Binding-site contacts:
Ligand atom C6 contacts residue PHE143 of chain 1.A at 3.2 Å (hydrophobic).
Ligand atom C6 contacts residue THR144 of chain 1.A at 3.9 Å.
Ligand atom N2 contacts residue PHE407 of chain 1.A at 4.4 Å.
Ligand atom C5 contacts residue THR144 of chain 1.A at 3.9 Å.
Ligand atom C1 contacts residue ASN425 of chain 1.A at 1.4 Å.
Ligand atom O6 contacts residue LEU429 of chain 1.A at 4.2 Å.
Ligand atom C1 contacts residue THR144 of chain 1.A at 3.8 Å.
Ligand atom C8 contacts residue TYR432 of chain 1.A at 3.2 Å (hydrophobic).
Ligand atom C5 contacts residue PHE143 of chain 1.A at 4.0 Å (hydrophobic).
Ligand atom C5 contacts residue ASN425 of chain 1.A at 3.6 Å.
Ligand atom C6 contacts residue LYS428 of chain 1.A at 4.4 Å.
Ligand atom N2 contacts residue ASN425 of chain 1.A at 2.9 Å (h-bond).
Ligand atom C8 contacts residue GLU411 of chain 1.A at 3.3 Å.
Ligand atom C3 contacts residue ASN425 of chain 1.A at 3.7 Å.
Ligand atom O6 contacts residue LYS428 of chain 1.A at 3.8 Å.
Ligand atom O4 contacts residue THR144 of chain 1.A at 4.5 Å.
Ligand atom C2 contacts residue ASN425 of chain 1.A at 2.4 Å.
Ligand atom C7 contacts residue LYS428 of chain 1.A at 4.4 Å.
Ligand atom O5 contacts residue THR144 of chain 1.A at 3.7 Å.
Ligand atom C4 contacts residue THR144 of chain 1.A at 3.9 Å.
Ligand atom O4 contacts residue ARG189 of chain 1.A at 3.8 Å.
Ligand atom C4 contacts residue ASN425 of chain 1.A at 4.1 Å.
Ligand atom C8 contacts residue PHE407 of chain 1.A at 4.5 Å (hydrophobic).
Ligand atom O5 contacts residue ASN425 of chain 1.A at 2.3 Å (h-bond).
Ligand atom O7 contacts residue ASN425 of chain 1.A at 3.1 Å (h-bond).
Ligand atom C1 contacts residue PHE407 of chain 1.A at 4.5 Å (hydrophobic).
Ligand atom C7 contacts residue ASN425 of chain 1.A at 3.2 Å.
Ligand atom O6 contacts residue ASP141 of chain 1.A at 4.0 Å.
Ligand atom O6 contacts residue ARG189 of chain 1.A at 3.9 Å.
Ligand atom O7 contacts residue LYS428 of chain 1.A at 4.4 Å.
Ligand atom O5 contacts residue PHE143 of chain 1.A at 3.5 Å (h-bond).
Ligand atom O6 contacts residue THR144 of chain 1.A at 3.8 Å.
Ligand atom C8 contacts residue LYS428 of chain 1.A at 3.8 Å.
Ligand atom C6 contacts residue ARG189 of chain 1.A at 4.2 Å.
Ligand atom O6 contacts residue PHE143 of chain 1.A at 2.7 Å (h-bond).

A protein and the small-molecule ligand that binds it are described below.
Small molecule (SMILES): CC(=O)N[C@H]1[C@H](O[C@H]2[C@H](O)[C@@H](NC(C)=O)CO[C@@H]2CO)O[C@H](CO)[C@@H](O)[C@@H]1O

Sequence of chain 1.A:
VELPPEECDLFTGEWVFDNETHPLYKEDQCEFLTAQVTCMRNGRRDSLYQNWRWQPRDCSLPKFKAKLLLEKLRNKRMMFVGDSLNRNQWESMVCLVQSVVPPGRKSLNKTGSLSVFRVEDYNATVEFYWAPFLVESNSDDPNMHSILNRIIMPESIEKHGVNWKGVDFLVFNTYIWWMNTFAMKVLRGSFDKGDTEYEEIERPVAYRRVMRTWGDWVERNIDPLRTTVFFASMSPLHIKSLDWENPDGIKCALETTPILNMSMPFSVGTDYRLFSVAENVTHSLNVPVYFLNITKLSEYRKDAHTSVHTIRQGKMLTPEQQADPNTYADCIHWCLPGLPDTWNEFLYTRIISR